The protein below binds the small molecule below.
Small molecule (SMILES): CC(=O)N[C@@H]1[C@@H](O)[C@H](O)[C@@H](CO)O[C@H]1O

Sequence of chain 1.C:
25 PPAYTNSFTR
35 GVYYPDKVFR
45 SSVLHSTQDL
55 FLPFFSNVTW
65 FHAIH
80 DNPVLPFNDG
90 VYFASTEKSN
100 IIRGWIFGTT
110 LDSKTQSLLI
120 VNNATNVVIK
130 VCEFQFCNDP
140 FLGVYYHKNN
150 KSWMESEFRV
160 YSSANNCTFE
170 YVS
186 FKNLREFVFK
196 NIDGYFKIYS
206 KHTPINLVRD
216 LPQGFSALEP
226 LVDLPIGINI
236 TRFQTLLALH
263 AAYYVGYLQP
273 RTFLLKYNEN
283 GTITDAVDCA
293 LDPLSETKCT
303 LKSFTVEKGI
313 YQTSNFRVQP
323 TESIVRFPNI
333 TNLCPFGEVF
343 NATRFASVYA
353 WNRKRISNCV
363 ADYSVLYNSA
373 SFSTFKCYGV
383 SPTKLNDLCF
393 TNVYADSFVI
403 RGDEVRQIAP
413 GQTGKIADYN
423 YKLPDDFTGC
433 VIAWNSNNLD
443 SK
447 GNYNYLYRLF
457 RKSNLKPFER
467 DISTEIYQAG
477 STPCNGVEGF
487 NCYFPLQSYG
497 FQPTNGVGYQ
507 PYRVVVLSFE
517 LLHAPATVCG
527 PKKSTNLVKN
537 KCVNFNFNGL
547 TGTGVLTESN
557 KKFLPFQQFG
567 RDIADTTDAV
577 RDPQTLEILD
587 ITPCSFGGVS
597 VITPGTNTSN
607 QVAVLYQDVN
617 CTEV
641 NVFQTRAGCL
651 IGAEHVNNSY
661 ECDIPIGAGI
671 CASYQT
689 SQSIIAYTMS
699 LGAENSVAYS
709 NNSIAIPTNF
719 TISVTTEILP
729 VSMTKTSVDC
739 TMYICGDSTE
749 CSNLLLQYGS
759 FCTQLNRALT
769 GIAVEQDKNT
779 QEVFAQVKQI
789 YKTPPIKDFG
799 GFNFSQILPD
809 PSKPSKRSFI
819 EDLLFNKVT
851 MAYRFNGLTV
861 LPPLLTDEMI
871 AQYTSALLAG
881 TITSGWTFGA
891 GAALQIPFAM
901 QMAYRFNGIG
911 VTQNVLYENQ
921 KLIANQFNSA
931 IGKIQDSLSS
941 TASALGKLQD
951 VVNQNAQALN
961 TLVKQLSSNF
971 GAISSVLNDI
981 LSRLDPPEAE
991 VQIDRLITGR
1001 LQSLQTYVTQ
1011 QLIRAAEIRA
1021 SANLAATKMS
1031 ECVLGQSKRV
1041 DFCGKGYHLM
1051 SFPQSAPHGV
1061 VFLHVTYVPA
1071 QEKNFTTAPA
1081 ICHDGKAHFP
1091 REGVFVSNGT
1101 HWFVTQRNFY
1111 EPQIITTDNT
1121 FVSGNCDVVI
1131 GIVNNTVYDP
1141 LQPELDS

Binding-site contacts:
Ligand atom C5 contacts residue VAL127 of chain 1.C at 4.2 Å (hydrophobic).
Ligand atom C4 contacts residue ASN122 of chain 1.C at 4.3 Å.
Ligand atom O4 contacts residue PHE157 of chain 1.C at 3.6 Å.
Ligand atom O5 contacts residue ASN122 of chain 1.C at 2.4 Å (h-bond).
Ligand atom C7 contacts residue ASN122 of chain 1.C at 3.8 Å.
Ligand atom C6 contacts residue PHE157 of chain 1.C at 3.3 Å (hydrophobic).
Ligand atom C5 contacts residue SER155 of chain 1.C at 4.1 Å.
Ligand atom C1 contacts residue GLU154 of chain 1.C at 4.1 Å.
Ligand atom O6 contacts residue PHE157 of chain 1.C at 3.7 Å.
Ligand atom O4 contacts residue SER155 of chain 1.C at 4.1 Å.
Ligand atom O7 contacts residue ASN125 of chain 1.C at 4.2 Å.
Ligand atom O7 contacts residue ASN122 of chain 1.C at 4.4 Å.
Ligand atom C1 contacts residue ASN122 of chain 1.C at 1.4 Å.
Ligand atom O5 contacts residue SER155 of chain 1.C at 4.1 Å.
Ligand atom N2 contacts residue ALA123 of chain 1.C at 3.3 Å.
Ligand atom C5 contacts residue GLU154 of chain 1.C at 4.1 Å.
Ligand atom C6 contacts residue GLU154 of chain 1.C at 3.2 Å.
Ligand atom C8 contacts residue ASN125 of chain 1.C at 3.2 Å.
Ligand atom C4 contacts residue PHE157 of chain 1.C at 4.4 Å (hydrophobic).
Ligand atom O7 contacts residue ALA123 of chain 1.C at 4.0 Å.
Ligand atom O3 contacts residue SER155 of chain 1.C at 4.4 Å.
Ligand atom C3 contacts residue ASN122 of chain 1.C at 3.8 Å.
Ligand atom C5 contacts residue ASN122 of chain 1.C at 3.6 Å.
Ligand atom C8 contacts residue ALA123 of chain 1.C at 1.7 Å (hydrophobic).
Ligand atom N2 contacts residue ASN125 of chain 1.C at 2.7 Å (h-bond).
Ligand atom N2 contacts residue ASN122 of chain 1.C at 2.7 Å (h-bond).
Ligand atom O3 contacts residue ASN125 of chain 1.C at 3.9 Å.
Ligand atom C5 contacts residue PHE157 of chain 1.C at 4.3 Å (hydrophobic).
Ligand atom C1 contacts residue ASN125 of chain 1.C at 4.2 Å.
Ligand atom O6 contacts residue VAL127 of chain 1.C at 3.8 Å.
Ligand atom C4 contacts residue SER155 of chain 1.C at 3.8 Å.
Ligand atom C7 contacts residue ASN125 of chain 1.C at 3.2 Å.
Ligand atom O6 contacts residue VAL120 of chain 1.C at 4.3 Å.
Ligand atom C3 contacts residue ASN125 of chain 1.C at 3.5 Å.
Ligand atom O5 contacts residue GLU154 of chain 1.C at 3.2 Å.
Ligand atom O6 contacts residue GLU154 of chain 1.C at 3.8 Å.
Ligand atom C7 contacts residue ALA123 of chain 1.C at 3.0 Å (hydrophobic).
Ligand atom C6 contacts residue SER155 of chain 1.C at 3.6 Å.
Ligand atom C2 contacts residue ASN125 of chain 1.C at 3.6 Å.
Ligand atom C2 contacts residue ASN122 of chain 1.C at 2.4 Å.